The small molecule below binds the protein below.
Small molecule (SMILES): CO[C@@H]1[C@H](OP(=O)(O)OC[C@H]2O[C@H](n3ccc(=O)[nH]c3=O)[C@H](O)[C@@H]2O)[C@@H](COP(=O)(O)OP(=O)(O)OP(=O)(O)OC[C@H]2O[C@@H](N3CN(C)c4c3nc(N)[nH]c4=O)[C@H](O)[C@@H]2O)O[C@H]1N1CNc2c(N)ncnc21

Sequence of chain 1.F:
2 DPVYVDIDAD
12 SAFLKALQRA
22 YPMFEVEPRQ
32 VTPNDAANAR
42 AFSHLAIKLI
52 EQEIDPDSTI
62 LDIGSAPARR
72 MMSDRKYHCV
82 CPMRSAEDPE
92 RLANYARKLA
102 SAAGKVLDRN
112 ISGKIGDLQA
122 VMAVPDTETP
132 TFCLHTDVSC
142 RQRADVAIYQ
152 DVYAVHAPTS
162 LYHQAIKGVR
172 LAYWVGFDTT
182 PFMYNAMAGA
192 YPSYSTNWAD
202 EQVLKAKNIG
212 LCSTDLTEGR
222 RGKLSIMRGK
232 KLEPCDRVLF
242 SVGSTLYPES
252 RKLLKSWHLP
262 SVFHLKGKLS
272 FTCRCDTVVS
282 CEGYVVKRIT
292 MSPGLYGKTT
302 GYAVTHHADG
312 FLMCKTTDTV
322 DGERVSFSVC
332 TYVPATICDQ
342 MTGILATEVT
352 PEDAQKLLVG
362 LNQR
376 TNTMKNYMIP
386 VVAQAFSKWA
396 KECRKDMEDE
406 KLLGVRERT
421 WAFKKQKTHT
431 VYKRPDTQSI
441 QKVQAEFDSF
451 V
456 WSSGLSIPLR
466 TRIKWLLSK

Binding-site contacts:
Ligand atom C27 contacts residue GLU54 of chain 1.F at 3.8 Å.
Ligand atom O6 contacts residue TYR248 of chain 1.E at 3.4 Å (h-bond).
Ligand atom N7 contacts residue ASN35 of chain 1.E at 3.7 Å.
Ligand atom C7 contacts residue TYR248 of chain 1.E at 3.8 Å (hydrophobic).
Ligand atom N2 contacts residue TYR154 of chain 1.E at 3.8 Å.
Ligand atom O4 contacts residue TYR248 of chain 1.E at 3.7 Å.
Ligand atom P1 contacts residue MG1 of chain 1.GA at 3.7 Å.
Ligand atom O18 contacts residue LYS99 of chain 1.E at 3.0 Å (salt-bridge).
Ligand atom O13 contacts residue ARG70 of chain 1.E at 3.3 Å (salt-bridge).
Ligand atom N1 contacts residue TYR154 of chain 1.E at 3.4 Å.
Ligand atom N1 contacts residue GLU250 of chain 1.E at 3.1 Å (salt-bridge).
Ligand atom O1 contacts residue ALA40 of chain 1.E at 3.7 Å.
Ligand atom C26 contacts residue ARG289 of chain 1.F at 3.7 Å.
Ligand atom O9 contacts residue ASN35 of chain 1.E at 3.4 Å (h-bond).
Ligand atom N2 contacts residue GLU250 of chain 1.E at 2.8 Å (salt-bridge).
Ligand atom P2 contacts residue MG1 of chain 1.GA at 3.7 Å.
Ligand atom O2 contacts residue ARG41 of chain 1.E at 3.2 Å (salt-bridge).
Ligand atom C5 contacts residue TYR248 of chain 1.E at 3.6 Å (hydrophobic).
Ligand atom N1 contacts residue TYR248 of chain 1.E at 3.8 Å.
Ligand atom C2 contacts residue TYR154 of chain 1.E at 3.5 Å (hydrophobic).
Ligand atom C2 contacts residue GLU250 of chain 1.E at 3.4 Å.
Ligand atom O7 contacts residue MG1 of chain 1.GA at 2.5 Å.
Ligand atom N8 contacts residue VAL279 of chain 1.F at 3.5 Å (h-bond).
Ligand atom O1 contacts residue TYR285 of chain 1.E at 3.0 Å (h-bond).
Ligand atom O11 contacts residue ARG41 of chain 1.E at 3.7 Å.
Ligand atom C11 contacts residue SAH1 of chain 1.EA at 3.6 Å.
Ligand atom O19 contacts residue LYS99 of chain 1.E at 3.7 Å.
Ligand atom C31 contacts residue GLU54 of chain 1.F at 3.5 Å.
Ligand atom C2 contacts residue TYR248 of chain 1.E at 3.8 Å (hydrophobic).
Ligand atom C4 contacts residue ARG41 of chain 1.E at 3.6 Å.
Ligand atom O9 contacts residue ARG41 of chain 1.E at 3.3 Å.
Ligand atom N3 contacts residue TYR248 of chain 1.E at 3.8 Å.
Ligand atom O8 contacts residue ARG41 of chain 1.E at 3.2 Å (salt-bridge).
Ligand atom O23 contacts residue ARG289 of chain 1.F at 2.6 Å (salt-bridge).
Ligand atom P4 contacts residue LYS99 of chain 1.E at 3.7 Å.
Ligand atom C23 contacts residue LYS99 of chain 1.E at 3.6 Å.
Ligand atom O7 contacts residue THR246 of chain 1.E at 3.8 Å.
Ligand atom N12 contacts residue ARG289 of chain 1.F at 3.6 Å (salt-bridge).
Ligand atom O10 contacts residue MG1 of chain 1.GA at 2.4 Å.
Ligand atom P2 contacts residue ARG41 of chain 1.E at 3.7 Å.

Sequence of chain 1.E:
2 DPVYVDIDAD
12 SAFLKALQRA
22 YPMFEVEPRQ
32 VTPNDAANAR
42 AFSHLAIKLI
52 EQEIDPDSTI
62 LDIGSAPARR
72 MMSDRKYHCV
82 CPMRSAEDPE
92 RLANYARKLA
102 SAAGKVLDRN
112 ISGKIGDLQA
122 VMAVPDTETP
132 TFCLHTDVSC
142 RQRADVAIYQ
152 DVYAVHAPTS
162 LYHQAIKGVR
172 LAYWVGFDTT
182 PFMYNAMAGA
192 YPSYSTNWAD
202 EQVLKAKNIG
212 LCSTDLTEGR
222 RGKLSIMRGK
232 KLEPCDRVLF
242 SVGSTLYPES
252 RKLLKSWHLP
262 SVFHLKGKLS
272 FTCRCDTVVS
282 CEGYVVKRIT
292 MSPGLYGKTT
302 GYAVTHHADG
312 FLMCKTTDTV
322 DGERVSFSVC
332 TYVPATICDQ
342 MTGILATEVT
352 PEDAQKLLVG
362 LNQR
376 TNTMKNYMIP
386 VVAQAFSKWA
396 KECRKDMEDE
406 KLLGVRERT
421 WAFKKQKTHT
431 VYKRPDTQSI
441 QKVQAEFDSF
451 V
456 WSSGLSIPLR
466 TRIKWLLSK